A protein and the small-molecule ligand that binds it are described below.
Small molecule (SMILES): CC[C@H](C)[C@H](NC(=O)[C@@H](NC(=O)[C@H](CS)NC(=O)[C@H](C)N)C(C)C)C(=O)N[C@@H](CCSC)C(=O)O

Sequence of chain 1.A:
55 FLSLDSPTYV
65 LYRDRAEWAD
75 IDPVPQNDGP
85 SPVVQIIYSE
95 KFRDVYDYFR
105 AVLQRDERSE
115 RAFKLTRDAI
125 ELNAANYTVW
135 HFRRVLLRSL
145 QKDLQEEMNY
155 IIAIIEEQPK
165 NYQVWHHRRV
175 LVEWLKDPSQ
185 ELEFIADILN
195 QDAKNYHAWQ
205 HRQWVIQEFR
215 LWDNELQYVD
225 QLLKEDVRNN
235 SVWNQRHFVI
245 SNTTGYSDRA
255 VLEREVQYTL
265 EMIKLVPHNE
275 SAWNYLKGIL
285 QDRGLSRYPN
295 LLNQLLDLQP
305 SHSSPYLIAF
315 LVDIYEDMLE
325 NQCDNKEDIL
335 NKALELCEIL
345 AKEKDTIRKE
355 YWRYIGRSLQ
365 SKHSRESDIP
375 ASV

Sequence of chain 1.B:
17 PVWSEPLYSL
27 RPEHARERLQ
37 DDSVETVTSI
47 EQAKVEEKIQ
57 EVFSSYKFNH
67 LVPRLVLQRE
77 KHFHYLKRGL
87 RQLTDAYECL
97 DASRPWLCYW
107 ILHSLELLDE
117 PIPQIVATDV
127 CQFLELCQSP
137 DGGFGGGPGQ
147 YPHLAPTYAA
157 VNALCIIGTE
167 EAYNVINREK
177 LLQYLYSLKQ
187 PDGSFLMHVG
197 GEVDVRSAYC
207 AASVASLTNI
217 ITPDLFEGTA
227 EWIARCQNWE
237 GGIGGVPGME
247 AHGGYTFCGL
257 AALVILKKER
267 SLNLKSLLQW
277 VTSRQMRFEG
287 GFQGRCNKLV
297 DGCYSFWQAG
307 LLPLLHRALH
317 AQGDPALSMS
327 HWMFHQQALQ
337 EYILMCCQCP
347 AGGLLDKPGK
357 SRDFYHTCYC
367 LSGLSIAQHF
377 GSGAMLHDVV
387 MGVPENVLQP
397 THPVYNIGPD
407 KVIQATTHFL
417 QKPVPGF

Binding-site contacts:
Ligand atom CG2 contacts residue TYR361 of chain 1.B at 3.7 Å (hydrophobic).
Ligand atom O contacts residue TYR166 of chain 1.A at 3.7 Å.
Ligand atom O contacts residue FAR1 of chain 1.G at 3.6 Å.
Ligand atom SG contacts residue FAR1 of chain 1.G at 1.8 Å.
Ligand atom CD1 contacts residue TRP102 of chain 1.B at 3.7 Å (hydrophobic).
Ligand atom CE contacts residue ALA98 of chain 1.B at 3.6 Å (hydrophobic).
Ligand atom SG contacts residue HIS362 of chain 1.B at 3.7 Å.
Ligand atom N contacts residue FAR1 of chain 1.G at 4.0 Å.
Ligand atom C contacts residue ARG202 of chain 1.B at 3.8 Å.
Ligand atom C contacts residue TYR166 of chain 1.A at 3.6 Å (hydrophobic).
Ligand atom O contacts residue FAR1 of chain 1.G at 3.7 Å.
Ligand atom CB contacts residue ALA151 of chain 1.B at 3.9 Å (hydrophobic).
Ligand atom O contacts residue ARG202 of chain 1.B at 2.9 Å (salt-bridge).
Ligand atom SD contacts residue ALA151 of chain 1.B at 3.8 Å.
Ligand atom SD contacts residue PRO152 of chain 1.B at 3.6 Å.
Ligand atom CG2 contacts residue FAR1 of chain 1.G at 3.8 Å.
Ligand atom CB contacts residue FAR1 of chain 1.G at 2.8 Å.
Ligand atom CB contacts residue TYR361 of chain 1.B at 3.6 Å (hydrophobic).
Ligand atom N contacts residue TYR166 of chain 1.A at 3.7 Å.
Ligand atom SG contacts residue ZN1 of chain 1.D at 2.7 Å.
Ligand atom CA contacts residue FAR1 of chain 1.G at 3.7 Å.
Ligand atom CE contacts residue TYR131 of chain 1.A at 3.7 Å (hydrophobic).
Ligand atom CA contacts residue TYR166 of chain 1.A at 3.8 Å (hydrophobic).
Ligand atom OXT contacts residue GLN167 of chain 1.A at 2.9 Å (h-bond).
Ligand atom SD contacts residue SER99 of chain 1.B at 3.3 Å (h-bond).
Ligand atom CA contacts residue ARG202 of chain 1.B at 3.4 Å.
Ligand atom CG1 contacts residue LYS164 of chain 1.A at 3.9 Å.
Ligand atom CB contacts residue FAR1 of chain 1.G at 3.9 Å.
Ligand atom SD contacts residue TRP102 of chain 1.B at 3.4 Å (h-bond).
Ligand atom CB contacts residue ARG202 of chain 1.B at 3.8 Å.
Ligand atom SD contacts residue ALA98 of chain 1.B at 3.9 Å.
Ligand atom CE contacts residue PRO152 of chain 1.B at 3.5 Å (hydrophobic).
Ligand atom CD1 contacts residue TRP106 of chain 1.B at 3.8 Å (hydrophobic).
Ligand atom O contacts residue TYR166 of chain 1.A at 3.8 Å.
Ligand atom CG1 contacts residue TYR166 of chain 1.A at 3.9 Å (hydrophobic).
Ligand atom CE contacts residue HIS149 of chain 1.B at 3.7 Å.
Ligand atom CG contacts residue SER99 of chain 1.B at 3.6 Å.
Ligand atom C contacts residue TYR166 of chain 1.A at 3.7 Å (hydrophobic).
Ligand atom SG contacts residue ASP297 of chain 1.B at 3.3 Å (salt-bridge).
Ligand atom CB contacts residue ZN1 of chain 1.D at 3.9 Å.